This protein binds this small molecule.
Small molecule (SMILES): CC(=O)N[C@@H]1[C@@H](O)[C@H](O)[C@@H](CO)O[C@H]1O

Binding-site contacts:
Ligand atom N2 contacts residue ASN20 of chain 1.A at 3.1 Å (h-bond).
Ligand atom C8 contacts residue PHE51 of chain 1.A at 4.1 Å (hydrophobic).
Ligand atom C5 contacts residue ASN20 of chain 1.A at 3.6 Å.
Ligand atom O7 contacts residue GLY16 of chain 1.A at 4.4 Å.
Ligand atom C4 contacts residue ASN20 of chain 1.A at 4.2 Å.
Ligand atom C7 contacts residue SER50 of chain 1.A at 4.1 Å.
Ligand atom C3 contacts residue ASN20 of chain 1.A at 3.9 Å.
Ligand atom O6 contacts residue ASN20 of chain 1.A at 4.4 Å.
Ligand atom C8 contacts residue SER50 of chain 1.A at 3.3 Å.
Ligand atom O5 contacts residue ASN20 of chain 1.A at 2.3 Å (h-bond).
Ligand atom C7 contacts residue ASN20 of chain 1.A at 4.1 Å.
Ligand atom C1 contacts residue ASN20 of chain 1.A at 1.4 Å.
Ligand atom C2 contacts residue ASN20 of chain 1.A at 2.6 Å.

Sequence of chain 1.A:
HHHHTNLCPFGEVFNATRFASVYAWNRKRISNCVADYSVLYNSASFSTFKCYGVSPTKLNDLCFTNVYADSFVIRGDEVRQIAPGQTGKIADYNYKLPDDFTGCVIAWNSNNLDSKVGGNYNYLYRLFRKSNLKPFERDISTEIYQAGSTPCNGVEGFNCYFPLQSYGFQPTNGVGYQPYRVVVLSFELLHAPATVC